Sequence of chain 2.E:
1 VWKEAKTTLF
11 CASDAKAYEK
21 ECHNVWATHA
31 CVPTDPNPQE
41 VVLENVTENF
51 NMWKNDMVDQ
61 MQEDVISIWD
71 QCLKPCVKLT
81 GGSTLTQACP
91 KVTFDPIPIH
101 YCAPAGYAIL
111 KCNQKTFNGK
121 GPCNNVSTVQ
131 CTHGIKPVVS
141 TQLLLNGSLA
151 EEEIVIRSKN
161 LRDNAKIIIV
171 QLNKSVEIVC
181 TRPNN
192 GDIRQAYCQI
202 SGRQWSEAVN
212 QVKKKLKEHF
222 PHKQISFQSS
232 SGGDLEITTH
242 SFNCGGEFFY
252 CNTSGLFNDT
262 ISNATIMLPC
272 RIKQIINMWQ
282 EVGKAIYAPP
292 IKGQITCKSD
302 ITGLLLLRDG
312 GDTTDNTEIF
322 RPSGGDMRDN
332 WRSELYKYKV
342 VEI

Binding-site contacts:
Ligand atom C1 contacts residue ASN253 of chain 2.E at 1.4 Å.
Ligand atom C1 contacts residue SER255 of chain 2.E at 4.3 Å.
Ligand atom O5 contacts residue ASN253 of chain 2.E at 2.2 Å (h-bond).
Ligand atom C2 contacts residue ASN253 of chain 2.E at 2.6 Å.
Ligand atom N2 contacts residue ASN253 of chain 2.E at 3.0 Å (h-bond).
Ligand atom C5 contacts residue ASN253 of chain 2.E at 3.5 Å.
Ligand atom C7 contacts residue SER255 of chain 2.E at 3.4 Å.
Ligand atom C2 contacts residue SER255 of chain 2.E at 3.2 Å.
Ligand atom C8 contacts residue SER255 of chain 2.E at 4.1 Å.
Ligand atom O3 contacts residue SER255 of chain 2.E at 4.1 Å.
Ligand atom O6 contacts residue ASN253 of chain 2.E at 4.2 Å.
Ligand atom N2 contacts residue SER255 of chain 2.E at 3.2 Å (h-bond).
Ligand atom O6 contacts residue THR240 of chain 2.E at 3.9 Å.
Ligand atom C4 contacts residue ASN253 of chain 2.E at 4.2 Å.
Ligand atom C7 contacts residue ASN253 of chain 2.E at 4.1 Å.
Ligand atom C3 contacts residue SER255 of chain 2.E at 4.2 Å.
Ligand atom O6 contacts residue LEU236 of chain 2.E at 4.5 Å.
Ligand atom C3 contacts residue ASN253 of chain 2.E at 3.8 Å.
Ligand atom O6 contacts residue THR239 of chain 2.E at 4.3 Å.
Ligand atom O7 contacts residue SER255 of chain 2.E at 3.5 Å (h-bond).

A protein and the small-molecule ligand that binds it are described below.
Small molecule (SMILES): CC(=O)N[C@@H]1[C@@H](O)[C@H](O)[C@@H](CO)O[C@H]1O